A small-molecule ligand and the protein it binds are described below.
Small molecule (SMILES): CC(=O)N[C@@H]1[C@@H](O)[C@H](O)[C@@H](CO)O[C@H]1O

Sequence of chain 1.B:
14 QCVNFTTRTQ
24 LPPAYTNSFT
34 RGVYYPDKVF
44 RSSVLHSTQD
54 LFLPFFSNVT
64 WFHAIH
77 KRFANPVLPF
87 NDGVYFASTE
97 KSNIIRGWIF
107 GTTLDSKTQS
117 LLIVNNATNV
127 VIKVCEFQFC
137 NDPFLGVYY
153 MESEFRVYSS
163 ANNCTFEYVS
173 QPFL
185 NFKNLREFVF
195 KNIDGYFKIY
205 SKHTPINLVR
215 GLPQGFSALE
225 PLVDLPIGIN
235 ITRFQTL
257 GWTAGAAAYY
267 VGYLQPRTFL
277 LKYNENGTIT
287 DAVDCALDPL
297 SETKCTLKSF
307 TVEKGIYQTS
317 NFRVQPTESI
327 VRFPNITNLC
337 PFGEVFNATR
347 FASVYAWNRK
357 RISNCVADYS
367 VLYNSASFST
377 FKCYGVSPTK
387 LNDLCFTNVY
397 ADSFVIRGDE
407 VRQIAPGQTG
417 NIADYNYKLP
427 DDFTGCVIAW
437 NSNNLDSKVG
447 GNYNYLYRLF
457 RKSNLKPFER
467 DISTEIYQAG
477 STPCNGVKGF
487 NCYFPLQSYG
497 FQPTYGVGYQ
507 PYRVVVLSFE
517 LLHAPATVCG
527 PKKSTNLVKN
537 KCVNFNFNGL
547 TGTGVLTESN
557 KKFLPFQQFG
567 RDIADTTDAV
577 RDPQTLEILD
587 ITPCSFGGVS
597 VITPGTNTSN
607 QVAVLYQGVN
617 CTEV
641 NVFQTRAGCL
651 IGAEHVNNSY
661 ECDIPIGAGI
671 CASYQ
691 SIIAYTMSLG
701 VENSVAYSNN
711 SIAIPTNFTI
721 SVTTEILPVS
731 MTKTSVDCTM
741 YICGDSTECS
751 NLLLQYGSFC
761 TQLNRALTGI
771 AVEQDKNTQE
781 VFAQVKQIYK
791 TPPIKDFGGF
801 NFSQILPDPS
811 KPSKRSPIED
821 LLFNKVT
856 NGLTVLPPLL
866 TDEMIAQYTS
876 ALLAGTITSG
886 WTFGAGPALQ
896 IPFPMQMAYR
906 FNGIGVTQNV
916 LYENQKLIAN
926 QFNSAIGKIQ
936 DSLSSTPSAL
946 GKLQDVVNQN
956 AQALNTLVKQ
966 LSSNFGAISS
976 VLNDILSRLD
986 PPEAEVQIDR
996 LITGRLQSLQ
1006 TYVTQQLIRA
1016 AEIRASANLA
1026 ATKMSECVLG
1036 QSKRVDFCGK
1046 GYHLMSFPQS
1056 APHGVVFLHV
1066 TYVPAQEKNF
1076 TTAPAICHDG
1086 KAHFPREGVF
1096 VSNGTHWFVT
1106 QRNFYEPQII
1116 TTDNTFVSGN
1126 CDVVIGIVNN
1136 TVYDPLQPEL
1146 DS

Binding-site contacts:
Ligand atom C7 contacts residue ASN709 of chain 1.B at 3.1 Å.
Ligand atom C8 contacts residue ASN709 of chain 1.B at 4.3 Å.
Ligand atom C1 contacts residue ASN709 of chain 1.B at 1.4 Å.
Ligand atom O7 contacts residue ASN709 of chain 1.B at 3.1 Å (h-bond).
Ligand atom C1 contacts residue ASP796 of chain 1.C at 4.2 Å.
Ligand atom O5 contacts residue ASN709 of chain 1.B at 2.4 Å (h-bond).
Ligand atom C8 contacts residue GLY1131 of chain 1.B at 3.7 Å.
Ligand atom N2 contacts residue ASN709 of chain 1.B at 2.8 Å (h-bond).
Ligand atom O6 contacts residue ASP796 of chain 1.C at 4.1 Å.
Ligand atom C5 contacts residue ASN709 of chain 1.B at 3.7 Å.
Ligand atom C4 contacts residue ASN709 of chain 1.B at 4.2 Å.
Ligand atom C8 contacts residue ILE1130 of chain 1.B at 3.9 Å (hydrophobic).
Ligand atom O5 contacts residue ASP796 of chain 1.C at 3.8 Å.
Ligand atom C3 contacts residue ASN709 of chain 1.B at 3.8 Å.
Ligand atom C2 contacts residue ASN709 of chain 1.B at 2.4 Å.

Sequence of chain 1.C:
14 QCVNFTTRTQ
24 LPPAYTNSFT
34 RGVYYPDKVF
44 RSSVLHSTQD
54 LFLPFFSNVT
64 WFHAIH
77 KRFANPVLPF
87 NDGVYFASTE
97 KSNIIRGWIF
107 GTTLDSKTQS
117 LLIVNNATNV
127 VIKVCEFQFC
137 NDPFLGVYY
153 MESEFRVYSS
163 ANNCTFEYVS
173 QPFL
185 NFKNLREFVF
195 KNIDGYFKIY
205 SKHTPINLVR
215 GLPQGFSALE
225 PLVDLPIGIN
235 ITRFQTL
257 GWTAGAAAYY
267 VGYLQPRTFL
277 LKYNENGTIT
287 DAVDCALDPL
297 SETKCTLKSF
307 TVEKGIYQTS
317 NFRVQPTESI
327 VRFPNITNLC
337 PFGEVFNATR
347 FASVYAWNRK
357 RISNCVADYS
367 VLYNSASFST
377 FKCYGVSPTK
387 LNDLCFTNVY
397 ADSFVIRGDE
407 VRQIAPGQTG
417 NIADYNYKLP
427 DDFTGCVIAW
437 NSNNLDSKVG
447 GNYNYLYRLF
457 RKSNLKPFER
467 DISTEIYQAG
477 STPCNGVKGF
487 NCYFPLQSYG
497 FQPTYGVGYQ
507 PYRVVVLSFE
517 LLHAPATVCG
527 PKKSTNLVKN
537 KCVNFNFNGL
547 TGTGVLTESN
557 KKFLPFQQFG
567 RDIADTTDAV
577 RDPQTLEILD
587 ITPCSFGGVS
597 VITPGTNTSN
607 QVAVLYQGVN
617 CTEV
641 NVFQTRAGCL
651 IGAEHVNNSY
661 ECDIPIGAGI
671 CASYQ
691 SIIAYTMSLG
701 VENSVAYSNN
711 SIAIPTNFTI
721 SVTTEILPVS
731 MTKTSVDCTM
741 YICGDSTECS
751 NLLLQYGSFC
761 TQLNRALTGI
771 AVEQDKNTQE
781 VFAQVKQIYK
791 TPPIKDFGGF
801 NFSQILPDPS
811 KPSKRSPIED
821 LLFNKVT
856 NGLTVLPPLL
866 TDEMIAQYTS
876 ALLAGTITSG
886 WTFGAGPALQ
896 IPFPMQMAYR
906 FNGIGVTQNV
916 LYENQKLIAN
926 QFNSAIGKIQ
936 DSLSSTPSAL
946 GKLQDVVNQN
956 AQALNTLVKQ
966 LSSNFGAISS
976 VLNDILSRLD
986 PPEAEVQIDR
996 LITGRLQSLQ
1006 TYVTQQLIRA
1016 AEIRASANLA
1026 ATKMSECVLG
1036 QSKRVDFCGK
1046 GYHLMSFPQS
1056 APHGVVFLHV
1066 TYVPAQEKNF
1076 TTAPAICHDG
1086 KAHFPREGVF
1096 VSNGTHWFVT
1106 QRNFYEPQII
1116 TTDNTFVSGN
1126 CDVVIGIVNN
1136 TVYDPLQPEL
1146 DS